Sequence of chain 1.A:
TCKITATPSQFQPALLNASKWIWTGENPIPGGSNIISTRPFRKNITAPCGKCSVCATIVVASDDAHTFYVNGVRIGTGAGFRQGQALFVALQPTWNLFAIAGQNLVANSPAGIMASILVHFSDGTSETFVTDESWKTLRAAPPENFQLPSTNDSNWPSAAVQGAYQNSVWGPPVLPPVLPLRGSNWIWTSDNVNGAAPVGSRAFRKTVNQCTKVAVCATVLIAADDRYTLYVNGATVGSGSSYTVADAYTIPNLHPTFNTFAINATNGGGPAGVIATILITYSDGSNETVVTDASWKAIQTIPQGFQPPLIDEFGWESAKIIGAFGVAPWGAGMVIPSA

Binding-site contacts:
Ligand atom C8 contacts residue LEU121 of chain 1.A at 3.9 Å (hydrophobic).
Ligand atom O5 contacts residue ILE109 of chain 1.A at 4.1 Å.
Ligand atom C2 contacts residue ILE109 of chain 1.A at 3.4 Å (hydrophobic).
Ligand atom O7 contacts residue PHE122 of chain 1.A at 3.5 Å (h-bond).
Ligand atom O3 contacts residue ILE109 of chain 1.A at 2.7 Å (h-bond).
Ligand atom C2 contacts residue ASN321 of chain 1.A at 2.5 Å.
Ligand atom C7 contacts residue ILE109 of chain 1.A at 4.4 Å (hydrophobic).
Ligand atom O7 contacts residue ALA120 of chain 1.A at 4.0 Å.
Ligand atom O7 contacts residue LEU121 of chain 1.A at 3.6 Å.
Ligand atom C4 contacts residue ILE109 of chain 1.A at 3.6 Å (hydrophobic).
Ligand atom N2 contacts residue LEU121 of chain 1.A at 4.5 Å.
Ligand atom C7 contacts residue LEU313 of chain 1.A at 4.4 Å (hydrophobic).
Ligand atom O6 contacts residue GLY110 of chain 1.A at 3.8 Å.
Ligand atom C5 contacts residue ILE109 of chain 1.A at 4.2 Å (hydrophobic).
Ligand atom C7 contacts residue PHE122 of chain 1.A at 3.9 Å (hydrophobic).
Ligand atom C7 contacts residue LEU121 of chain 1.A at 3.9 Å (hydrophobic).
Ligand atom C3 contacts residue ILE109 of chain 1.A at 3.4 Å (hydrophobic).
Ligand atom C1 contacts residue ASN321 of chain 1.A at 1.5 Å.
Ligand atom C4 contacts residue ASN321 of chain 1.A at 4.5 Å.
Ligand atom N2 contacts residue ASN321 of chain 1.A at 2.9 Å (h-bond).
Ligand atom C6 contacts residue GLY110 of chain 1.A at 3.7 Å.
Ligand atom N2 contacts residue ILE109 of chain 1.A at 4.2 Å.
Ligand atom C5 contacts residue ASN321 of chain 1.A at 3.8 Å.
Ligand atom C8 contacts residue PHE122 of chain 1.A at 3.1 Å (hydrophobic).
Ligand atom O3 contacts residue GLY110 of chain 1.A at 3.8 Å.
Ligand atom C7 contacts residue ASN321 of chain 1.A at 3.5 Å.
Ligand atom C8 contacts residue ILE109 of chain 1.A at 3.7 Å (hydrophobic).
Ligand atom O5 contacts residue ASN321 of chain 1.A at 2.4 Å (h-bond).
Ligand atom C6 contacts residue ARG108 of chain 1.A at 4.1 Å.
Ligand atom O7 contacts residue LEU313 of chain 1.A at 3.9 Å.
Ligand atom O6 contacts residue THR111 of chain 1.A at 3.5 Å (h-bond).
Ligand atom C3 contacts residue ASN321 of chain 1.A at 3.8 Å.
Ligand atom O6 contacts residue ARG108 of chain 1.A at 3.7 Å.
Ligand atom O7 contacts residue ASN321 of chain 1.A at 4.4 Å.
Ligand atom C6 contacts residue THR111 of chain 1.A at 3.4 Å.
Ligand atom O3 contacts residue LEU121 of chain 1.A at 3.7 Å.
Ligand atom C8 contacts residue ASN321 of chain 1.A at 3.5 Å.
Ligand atom C6 contacts residue ILE109 of chain 1.A at 4.3 Å (hydrophobic).
Ligand atom O6 contacts residue GLN119 of chain 1.A at 4.3 Å.

This small molecule binds to this protein.
Small molecule (SMILES): CC(=O)N[C@H]1[C@H](O[C@H]2[C@H](O)[C@@H](NC(C)=O)CO[C@@H]2CO)O[C@H](CO)[C@@H](O)[C@@H]1O